Binding-site contacts:
Ligand atom N2 contacts residue ASN1074 of chain 1.B at 3.1 Å (h-bond).
Ligand atom O4 contacts residue ALA706 of chain 1.B at 4.3 Å.
Ligand atom O7 contacts residue ASN1074 of chain 1.B at 3.6 Å.
Ligand atom O5 contacts residue ASN1074 of chain 1.B at 2.2 Å (h-bond).
Ligand atom C8 contacts residue GLU1072 of chain 1.B at 3.5 Å.
Ligand atom C7 contacts residue ASN1074 of chain 1.B at 3.6 Å.
Ligand atom C4 contacts residue ASN1074 of chain 1.B at 4.2 Å.
Ligand atom C5 contacts residue ALA706 of chain 1.B at 3.8 Å (hydrophobic).
Ligand atom C5 contacts residue ASN1074 of chain 1.B at 3.6 Å.
Ligand atom C6 contacts residue ALA706 of chain 1.B at 4.1 Å (hydrophobic).
Ligand atom C2 contacts residue ASN1074 of chain 1.B at 2.5 Å.
Ligand atom C3 contacts residue ASN1074 of chain 1.B at 3.8 Å.
Ligand atom C1 contacts residue ASN1074 of chain 1.B at 1.4 Å.
Ligand atom O6 contacts residue ASN1074 of chain 1.B at 4.3 Å.

A small-molecule ligand and the protein it binds are described below.
Small molecule (SMILES): CC(=O)N[C@H]1[C@H](O[C@H]2[C@H](O)[C@@H](NC(C)=O)CO[C@@H]2CO)O[C@H](CO)[C@@H](O)[C@@H]1O

Sequence of chain 1.B:
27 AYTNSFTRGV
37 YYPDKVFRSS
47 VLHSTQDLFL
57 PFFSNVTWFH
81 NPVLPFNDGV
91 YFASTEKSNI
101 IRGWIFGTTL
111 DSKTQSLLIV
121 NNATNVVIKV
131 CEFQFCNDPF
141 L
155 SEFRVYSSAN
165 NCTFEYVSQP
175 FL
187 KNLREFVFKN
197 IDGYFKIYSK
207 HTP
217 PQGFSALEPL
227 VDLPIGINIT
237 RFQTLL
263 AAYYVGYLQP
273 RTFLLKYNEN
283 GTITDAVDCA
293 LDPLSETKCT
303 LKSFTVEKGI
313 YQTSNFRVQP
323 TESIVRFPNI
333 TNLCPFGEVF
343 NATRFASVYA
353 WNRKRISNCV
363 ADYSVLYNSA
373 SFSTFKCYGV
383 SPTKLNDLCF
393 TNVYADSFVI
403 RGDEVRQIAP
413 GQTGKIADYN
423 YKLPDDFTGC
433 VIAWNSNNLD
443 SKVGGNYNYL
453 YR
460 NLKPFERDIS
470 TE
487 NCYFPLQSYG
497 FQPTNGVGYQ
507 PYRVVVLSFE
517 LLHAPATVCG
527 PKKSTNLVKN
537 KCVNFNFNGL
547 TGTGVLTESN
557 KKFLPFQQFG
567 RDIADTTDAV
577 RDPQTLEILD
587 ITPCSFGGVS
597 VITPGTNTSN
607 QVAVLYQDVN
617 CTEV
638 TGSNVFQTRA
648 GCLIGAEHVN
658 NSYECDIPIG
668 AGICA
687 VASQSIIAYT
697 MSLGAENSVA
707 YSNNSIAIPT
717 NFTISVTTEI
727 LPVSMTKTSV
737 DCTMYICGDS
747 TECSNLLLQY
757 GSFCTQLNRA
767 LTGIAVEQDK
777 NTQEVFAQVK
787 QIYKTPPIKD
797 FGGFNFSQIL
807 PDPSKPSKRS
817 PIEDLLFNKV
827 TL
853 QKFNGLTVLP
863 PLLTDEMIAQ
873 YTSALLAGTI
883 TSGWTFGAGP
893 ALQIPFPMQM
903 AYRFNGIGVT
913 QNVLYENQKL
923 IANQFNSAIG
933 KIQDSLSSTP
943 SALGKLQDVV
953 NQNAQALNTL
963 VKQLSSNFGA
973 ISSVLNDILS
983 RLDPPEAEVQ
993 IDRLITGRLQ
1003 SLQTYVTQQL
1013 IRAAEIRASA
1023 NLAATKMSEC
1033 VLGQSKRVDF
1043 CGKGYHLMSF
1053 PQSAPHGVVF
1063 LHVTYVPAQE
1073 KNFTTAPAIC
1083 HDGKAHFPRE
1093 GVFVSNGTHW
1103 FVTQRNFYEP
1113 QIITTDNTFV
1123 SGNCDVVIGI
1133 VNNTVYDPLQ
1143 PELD